Sequence of chain 2.A:
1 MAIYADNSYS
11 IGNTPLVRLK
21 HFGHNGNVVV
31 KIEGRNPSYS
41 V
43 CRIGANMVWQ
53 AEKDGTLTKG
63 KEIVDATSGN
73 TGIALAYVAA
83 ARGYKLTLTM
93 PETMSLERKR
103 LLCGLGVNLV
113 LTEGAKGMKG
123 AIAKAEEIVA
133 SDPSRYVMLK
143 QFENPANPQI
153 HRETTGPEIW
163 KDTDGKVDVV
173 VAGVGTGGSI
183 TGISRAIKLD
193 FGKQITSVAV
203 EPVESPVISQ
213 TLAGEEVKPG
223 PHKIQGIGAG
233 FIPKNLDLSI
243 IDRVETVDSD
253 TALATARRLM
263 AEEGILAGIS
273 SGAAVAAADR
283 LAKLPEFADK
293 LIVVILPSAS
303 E

Binding-site contacts:
Ligand atom O contacts residue GLY230 of chain 2.A at 3.6 Å.
Ligand atom N contacts residue SER70 of chain 2.A at 3.2 Å (h-bond).
Ligand atom O contacts residue GLY228 of chain 2.A at 3.5 Å (h-bond).
Ligand atom CD1 contacts residue HIS224 of chain 2.A at 3.6 Å.
Ligand atom CB contacts residue MET120 of chain 2.A at 3.3 Å (hydrophobic).
Ligand atom N contacts residue SER70 of chain 2.A at 3.5 Å (h-bond).
Ligand atom O contacts residue MET120 of chain 2.A at 3.6 Å.
Ligand atom CA contacts residue MET120 of chain 2.A at 3.7 Å (hydrophobic).
Ligand atom O contacts residue MET120 of chain 2.A at 3.2 Å.
Ligand atom C contacts residue GLY71 of chain 2.A at 3.4 Å.
Ligand atom CD1 contacts residue THR178 of chain 2.A at 3.1 Å.
Ligand atom OE1 contacts residue PRO223 of chain 2.A at 3.5 Å.
Ligand atom CD1 contacts residue GLN227 of chain 2.A at 3.8 Å.
Ligand atom N contacts residue ALA231 of chain 2.A at 2.9 Å (h-bond).
Ligand atom O contacts residue HIS224 of chain 2.A at 3.4 Å.
Ligand atom N contacts residue GLY71 of chain 2.A at 3.3 Å (h-bond).
Ligand atom CD contacts residue PRO223 of chain 2.A at 3.7 Å (hydrophobic).
Ligand atom CA contacts residue SER70 of chain 2.A at 3.1 Å.
Ligand atom CA contacts residue ALA231 of chain 2.A at 3.7 Å (hydrophobic).
Ligand atom CE1 contacts residue LYS225 of chain 2.A at 3.6 Å.
Ligand atom CD1 contacts residue PHE144 of chain 2.A at 3.7 Å (hydrophobic).
Ligand atom CA contacts residue HIS224 of chain 2.A at 3.6 Å.
Ligand atom O contacts residue GLY71 of chain 2.A at 3.6 Å.
Ligand atom CD1 contacts residue GLY177 of chain 2.A at 3.3 Å.
Ligand atom N contacts residue HIS224 of chain 2.A at 2.7 Å (h-bond).
Ligand atom OD2 contacts residue SER70 of chain 2.A at 3.1 Å (h-bond).
Ligand atom CB contacts residue HIS224 of chain 2.A at 3.5 Å.
Ligand atom CG contacts residue PRO223 of chain 2.A at 3.7 Å (hydrophobic).
Ligand atom N contacts residue GLY71 of chain 2.A at 3.2 Å.
Ligand atom CZ contacts residue GLN227 of chain 2.A at 3.5 Å.
Ligand atom C contacts residue SER70 of chain 2.A at 3.6 Å.
Ligand atom C contacts residue HIS224 of chain 2.A at 3.5 Å.
Ligand atom CA contacts residue HIS224 of chain 2.A at 3.5 Å.
Ligand atom C contacts residue MET120 of chain 2.A at 3.5 Å (hydrophobic).
Ligand atom CE1 contacts residue GLN227 of chain 2.A at 3.4 Å.
Ligand atom N contacts residue ASN72 of chain 2.A at 3.5 Å (h-bond).
Ligand atom CA contacts residue ALA231 of chain 2.A at 3.6 Å (hydrophobic).
Ligand atom CB contacts residue ALA231 of chain 2.A at 3.3 Å (hydrophobic).
Ligand atom C contacts residue ALA231 of chain 2.A at 3.5 Å (hydrophobic).
Ligand atom CG1 contacts residue GLN143 of chain 2.A at 3.6 Å.

The protein below binds the small molecule below.
Small molecule (SMILES): CC[C@H](C)[C@H](N)C(=O)NCC(=O)N[C@@H](CC(=O)O)C(=O)NCC(=O)N[C@@H](C)C(=O)N[C@@H](CCC(=O)O)C(=O)N[C@@H](Cc1ccccc1)C(=O)N[C@H](C=O)[C@@H](C)O